Binding-site contacts:
Ligand atom C2' contacts residue LYS143 of chain 28.E at 4.5 Å.
Ligand atom N3 contacts residue TRP47 of chain 28.E at 3.9 Å.
Ligand atom N7 contacts residue TRP47 of chain 28.E at 4.0 Å.
Ligand atom N6 contacts residue TRP47 of chain 28.E at 4.2 Å.
Ligand atom C5 contacts residue TRP47 of chain 28.E at 4.0 Å (hydrophobic).
Ligand atom N9 contacts residue GLU140 of chain 28.E at 4.1 Å.
Ligand atom C6 contacts residue TRP47 of chain 28.E at 3.9 Å (hydrophobic).
Ligand atom N1 contacts residue TRP47 of chain 28.E at 3.8 Å.
Ligand atom N9 contacts residue LYS143 of chain 28.E at 3.8 Å.
Ligand atom C8 contacts residue GLU140 of chain 28.E at 4.1 Å.
Ligand atom C2 contacts residue TRP47 of chain 28.E at 3.8 Å (hydrophobic).
Ligand atom O2' contacts residue GLU140 of chain 28.E at 3.0 Å (salt-bridge).
Ligand atom C1' contacts residue GLU140 of chain 28.E at 3.2 Å.
Ligand atom C1' contacts residue TRP47 of chain 28.E at 4.3 Å (hydrophobic).
Ligand atom N9 contacts residue TRP47 of chain 28.E at 4.0 Å.
Ligand atom O4' contacts residue TRP47 of chain 28.E at 4.0 Å.
Ligand atom N7 contacts residue LYS143 of chain 28.E at 3.7 Å.
Ligand atom C8 contacts residue LYS143 of chain 28.E at 2.8 Å.
Ligand atom O4' contacts residue LYS143 of chain 28.E at 4.2 Å.
Ligand atom C8 contacts residue TRP47 of chain 28.E at 4.0 Å (hydrophobic).
Ligand atom OP1 contacts residue LYS45 of chain 17.F at 4.3 Å.
Ligand atom C1' contacts residue LYS143 of chain 28.E at 4.0 Å.
Ligand atom C2' contacts residue GLU140 of chain 28.E at 3.5 Å.
Ligand atom C4 contacts residue TRP47 of chain 28.E at 3.9 Å (hydrophobic).
Ligand atom O4' contacts residue GLU140 of chain 28.E at 4.1 Å.

Sequence of chain 28.E:
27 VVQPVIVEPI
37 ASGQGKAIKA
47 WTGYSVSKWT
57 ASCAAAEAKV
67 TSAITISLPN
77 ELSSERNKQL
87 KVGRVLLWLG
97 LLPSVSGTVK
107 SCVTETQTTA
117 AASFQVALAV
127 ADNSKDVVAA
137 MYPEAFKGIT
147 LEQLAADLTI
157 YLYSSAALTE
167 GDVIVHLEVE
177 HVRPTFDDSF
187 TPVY

Sequence of chain 17.F:
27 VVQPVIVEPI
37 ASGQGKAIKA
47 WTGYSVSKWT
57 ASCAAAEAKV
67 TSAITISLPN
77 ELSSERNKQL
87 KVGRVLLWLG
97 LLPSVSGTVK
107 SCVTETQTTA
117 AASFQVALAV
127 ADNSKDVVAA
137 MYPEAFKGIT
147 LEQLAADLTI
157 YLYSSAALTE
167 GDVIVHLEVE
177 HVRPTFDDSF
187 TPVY

This protein binds this small molecule.
Small molecule (SMILES): Nc1ncnc2c1ncn2[C@@H]1O[C@H](COP(=O)=O)[C@@H](O[P](=O)(O)OC[C@H]2O[C@@H](n3ccc(=O)[nH]c3=O)[C@H](O)[C@@H]2O)[C@H]1O